Sequence of chain 1.C:
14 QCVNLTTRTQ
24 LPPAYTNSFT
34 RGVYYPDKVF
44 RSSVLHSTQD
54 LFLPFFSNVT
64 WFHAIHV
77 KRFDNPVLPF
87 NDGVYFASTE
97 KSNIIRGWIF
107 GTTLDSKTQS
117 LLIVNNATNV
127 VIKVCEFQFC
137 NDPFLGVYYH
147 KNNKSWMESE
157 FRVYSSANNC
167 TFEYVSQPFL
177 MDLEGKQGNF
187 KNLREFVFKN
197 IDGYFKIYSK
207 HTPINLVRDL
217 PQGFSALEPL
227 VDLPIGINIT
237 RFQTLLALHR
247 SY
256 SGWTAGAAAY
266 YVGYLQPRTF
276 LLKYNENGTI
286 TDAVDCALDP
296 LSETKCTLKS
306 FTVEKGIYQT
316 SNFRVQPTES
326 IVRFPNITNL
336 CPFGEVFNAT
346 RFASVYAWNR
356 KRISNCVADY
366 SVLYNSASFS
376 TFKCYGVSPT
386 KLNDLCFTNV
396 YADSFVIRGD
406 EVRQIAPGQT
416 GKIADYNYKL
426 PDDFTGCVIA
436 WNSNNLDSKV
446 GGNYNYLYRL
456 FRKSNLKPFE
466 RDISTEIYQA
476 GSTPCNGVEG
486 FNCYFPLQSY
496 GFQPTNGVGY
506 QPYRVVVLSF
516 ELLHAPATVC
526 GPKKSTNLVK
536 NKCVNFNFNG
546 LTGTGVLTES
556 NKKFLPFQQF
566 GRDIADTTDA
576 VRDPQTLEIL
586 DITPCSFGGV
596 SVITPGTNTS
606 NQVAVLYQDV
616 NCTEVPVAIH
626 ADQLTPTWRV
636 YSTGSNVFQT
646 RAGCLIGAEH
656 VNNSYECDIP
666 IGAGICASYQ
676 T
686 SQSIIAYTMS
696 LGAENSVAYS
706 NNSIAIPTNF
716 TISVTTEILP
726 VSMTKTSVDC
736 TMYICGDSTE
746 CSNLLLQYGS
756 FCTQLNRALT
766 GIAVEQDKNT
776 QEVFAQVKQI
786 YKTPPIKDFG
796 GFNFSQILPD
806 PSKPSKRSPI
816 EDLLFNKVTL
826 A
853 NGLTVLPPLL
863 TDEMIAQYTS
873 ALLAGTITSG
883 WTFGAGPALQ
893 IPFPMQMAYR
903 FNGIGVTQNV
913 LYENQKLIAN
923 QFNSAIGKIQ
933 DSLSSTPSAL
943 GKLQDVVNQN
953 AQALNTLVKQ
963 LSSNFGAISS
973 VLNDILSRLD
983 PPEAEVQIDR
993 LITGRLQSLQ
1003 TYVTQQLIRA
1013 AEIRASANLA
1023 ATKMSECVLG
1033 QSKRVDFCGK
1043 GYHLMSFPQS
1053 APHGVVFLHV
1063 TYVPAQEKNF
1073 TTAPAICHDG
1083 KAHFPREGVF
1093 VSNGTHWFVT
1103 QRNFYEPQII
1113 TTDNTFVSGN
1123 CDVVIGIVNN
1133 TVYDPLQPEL

Binding-site contacts:
Ligand atom C8 contacts residue LYS558 of chain 1.C at 4.1 Å.
Ligand atom O6 contacts residue ASN282 of chain 1.B at 3.3 Å (h-bond).
Ligand atom C2 contacts residue GLU281 of chain 1.B at 3.9 Å.
Ligand atom C2 contacts residue ASN282 of chain 1.B at 2.4 Å.
Ligand atom O4 contacts residue ASN282 of chain 1.B at 4.5 Å.
Ligand atom C6 contacts residue ASN282 of chain 1.B at 3.2 Å.
Ligand atom C4 contacts residue ASN282 of chain 1.B at 3.1 Å.
Ligand atom C7 contacts residue ASN282 of chain 1.B at 4.4 Å.
Ligand atom C1 contacts residue ASN282 of chain 1.B at 1.4 Å.
Ligand atom C7 contacts residue GLU281 of chain 1.B at 4.1 Å.
Ligand atom C5 contacts residue ASN282 of chain 1.B at 3.0 Å.
Ligand atom C8 contacts residue GLU281 of chain 1.B at 4.2 Å.
Ligand atom O7 contacts residue LYS558 of chain 1.C at 2.8 Å (salt-bridge).
Ligand atom O3 contacts residue ASN282 of chain 1.B at 4.2 Å.
Ligand atom O3 contacts residue GLU281 of chain 1.B at 3.8 Å.
Ligand atom O5 contacts residue ASN282 of chain 1.B at 2.4 Å (h-bond).
Ligand atom C3 contacts residue ASN282 of chain 1.B at 3.3 Å.
Ligand atom C8 contacts residue LYS557 of chain 1.C at 4.2 Å.
Ligand atom C7 contacts residue LYS558 of chain 1.C at 3.8 Å.
Ligand atom N2 contacts residue GLU281 of chain 1.B at 3.3 Å (salt-bridge).
Ligand atom C1 contacts residue GLU281 of chain 1.B at 4.2 Å.
Ligand atom N2 contacts residue ASN282 of chain 1.B at 3.6 Å (h-bond).

Sequence of chain 1.B:
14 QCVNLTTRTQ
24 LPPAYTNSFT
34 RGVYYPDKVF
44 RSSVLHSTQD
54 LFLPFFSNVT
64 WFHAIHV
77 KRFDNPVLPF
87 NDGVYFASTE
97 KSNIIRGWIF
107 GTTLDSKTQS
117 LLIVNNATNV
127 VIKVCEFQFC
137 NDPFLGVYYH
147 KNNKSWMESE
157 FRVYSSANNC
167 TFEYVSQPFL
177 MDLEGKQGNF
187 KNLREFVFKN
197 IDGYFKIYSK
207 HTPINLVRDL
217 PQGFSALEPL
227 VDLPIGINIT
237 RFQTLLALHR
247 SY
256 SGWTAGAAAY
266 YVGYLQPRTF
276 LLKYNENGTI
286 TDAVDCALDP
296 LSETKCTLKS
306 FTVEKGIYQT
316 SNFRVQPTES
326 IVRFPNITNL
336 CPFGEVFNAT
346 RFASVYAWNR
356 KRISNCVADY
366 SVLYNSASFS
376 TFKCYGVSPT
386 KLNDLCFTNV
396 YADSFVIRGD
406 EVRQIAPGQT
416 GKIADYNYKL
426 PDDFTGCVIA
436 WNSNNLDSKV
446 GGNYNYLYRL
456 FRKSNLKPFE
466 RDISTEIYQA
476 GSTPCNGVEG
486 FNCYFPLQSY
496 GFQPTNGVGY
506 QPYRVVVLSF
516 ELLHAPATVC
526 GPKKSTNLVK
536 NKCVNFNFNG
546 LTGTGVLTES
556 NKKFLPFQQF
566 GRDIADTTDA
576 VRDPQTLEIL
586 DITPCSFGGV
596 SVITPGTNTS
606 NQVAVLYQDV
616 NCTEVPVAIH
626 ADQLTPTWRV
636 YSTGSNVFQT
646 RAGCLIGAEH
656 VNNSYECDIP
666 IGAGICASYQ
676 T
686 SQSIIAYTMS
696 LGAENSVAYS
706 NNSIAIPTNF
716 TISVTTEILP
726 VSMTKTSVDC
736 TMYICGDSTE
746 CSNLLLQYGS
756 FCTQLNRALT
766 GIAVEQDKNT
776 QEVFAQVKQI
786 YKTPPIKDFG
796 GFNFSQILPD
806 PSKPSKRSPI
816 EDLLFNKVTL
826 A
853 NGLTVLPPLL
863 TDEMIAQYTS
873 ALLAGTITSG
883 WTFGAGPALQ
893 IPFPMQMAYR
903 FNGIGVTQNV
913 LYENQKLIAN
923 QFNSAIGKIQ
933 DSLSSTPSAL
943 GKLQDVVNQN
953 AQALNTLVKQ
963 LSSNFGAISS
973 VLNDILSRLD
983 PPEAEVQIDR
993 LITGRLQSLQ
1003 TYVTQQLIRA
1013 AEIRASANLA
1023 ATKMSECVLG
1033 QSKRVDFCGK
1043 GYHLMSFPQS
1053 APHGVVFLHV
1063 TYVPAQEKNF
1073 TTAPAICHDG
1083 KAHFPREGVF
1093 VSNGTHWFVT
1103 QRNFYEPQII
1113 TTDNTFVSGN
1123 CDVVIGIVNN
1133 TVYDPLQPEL

The protein below binds the small molecule below.
Small molecule (SMILES): CC(=O)N[C@@H]1[C@@H](O)[C@H](O)[C@@H](CO)O[C@H]1O